Sequence of chain 1.K:
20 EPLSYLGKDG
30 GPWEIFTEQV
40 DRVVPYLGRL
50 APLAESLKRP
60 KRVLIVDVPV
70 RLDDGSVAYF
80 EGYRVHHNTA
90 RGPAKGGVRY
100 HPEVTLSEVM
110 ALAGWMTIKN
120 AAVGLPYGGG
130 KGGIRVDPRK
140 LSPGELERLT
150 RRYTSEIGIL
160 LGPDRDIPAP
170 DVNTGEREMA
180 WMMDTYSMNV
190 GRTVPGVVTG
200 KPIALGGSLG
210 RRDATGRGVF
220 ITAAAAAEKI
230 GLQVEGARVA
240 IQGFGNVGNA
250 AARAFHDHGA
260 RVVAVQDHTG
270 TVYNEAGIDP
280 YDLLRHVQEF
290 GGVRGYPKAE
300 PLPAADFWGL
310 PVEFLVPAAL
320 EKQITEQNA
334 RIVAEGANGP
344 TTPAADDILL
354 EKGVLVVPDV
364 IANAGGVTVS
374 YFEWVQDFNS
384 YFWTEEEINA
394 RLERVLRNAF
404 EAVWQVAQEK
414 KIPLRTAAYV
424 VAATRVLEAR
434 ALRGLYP

A small-molecule ligand and the protein it binds are described below.
Small molecule (SMILES): N[C@@H](CCC(=O)O)C(=O)O

Sequence of chain 1.H:
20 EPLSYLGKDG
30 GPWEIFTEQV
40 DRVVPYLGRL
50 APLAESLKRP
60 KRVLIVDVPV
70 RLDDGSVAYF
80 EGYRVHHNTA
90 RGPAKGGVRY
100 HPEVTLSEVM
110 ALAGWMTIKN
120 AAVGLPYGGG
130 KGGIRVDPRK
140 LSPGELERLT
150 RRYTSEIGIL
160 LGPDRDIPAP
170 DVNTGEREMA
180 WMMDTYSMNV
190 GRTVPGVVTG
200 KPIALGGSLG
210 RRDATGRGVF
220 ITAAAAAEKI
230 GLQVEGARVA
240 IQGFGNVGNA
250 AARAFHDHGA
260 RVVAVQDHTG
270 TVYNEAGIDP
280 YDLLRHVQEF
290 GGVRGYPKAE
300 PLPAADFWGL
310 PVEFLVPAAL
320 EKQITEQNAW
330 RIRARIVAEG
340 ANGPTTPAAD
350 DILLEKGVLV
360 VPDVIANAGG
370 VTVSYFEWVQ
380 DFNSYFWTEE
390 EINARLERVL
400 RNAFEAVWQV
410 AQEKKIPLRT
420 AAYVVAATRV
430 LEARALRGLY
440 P

Binding-site contacts:
Ligand atom OE2 contacts residue ARG436 of chain 1.L at 2.9 Å (salt-bridge).
Ligand atom O contacts residue GLY437 of chain 1.L at 3.7 Å.
Ligand atom CG contacts residue ARG433 of chain 1.L at 3.8 Å.
Ligand atom C contacts residue ARG151 of chain 1.H at 3.4 Å.
Ligand atom N contacts residue LEU438 of chain 1.L at 4.4 Å.
Ligand atom CD contacts residue ALA89 of chain 1.L at 3.6 Å (hydrophobic).
Ligand atom CA contacts residue ASP183 of chain 1.K at 3.4 Å.
Ligand atom C contacts residue MET187 of chain 1.K at 4.3 Å (hydrophobic).
Ligand atom N contacts residue TYR439 of chain 1.L at 2.8 Å (h-bond).
Ligand atom CG contacts residue GLY437 of chain 1.L at 4.4 Å.
Ligand atom OE2 contacts residue ALA89 of chain 1.L at 3.6 Å.
Ligand atom OXT contacts residue ARG151 of chain 1.H at 3.0 Å (salt-bridge).
Ligand atom C contacts residue TYR439 of chain 1.L at 3.6 Å (hydrophobic).
Ligand atom O contacts residue TYR439 of chain 1.L at 3.1 Å (h-bond).
Ligand atom CD contacts residue ARG436 of chain 1.L at 3.9 Å.
Ligand atom CB contacts residue ARG436 of chain 1.L at 3.8 Å.
Ligand atom CB contacts residue ASP183 of chain 1.K at 3.4 Å.
Ligand atom CA contacts residue GLY437 of chain 1.L at 3.5 Å.
Ligand atom OE2 contacts residue MET187 of chain 1.K at 4.4 Å.
Ligand atom OE1 contacts residue ALA89 of chain 1.L at 3.4 Å.
Ligand atom N contacts residue ASP183 of chain 1.K at 2.7 Å (salt-bridge).
Ligand atom OE2 contacts residue THR88 of chain 1.L at 4.1 Å.
Ligand atom CG contacts residue ALA89 of chain 1.L at 4.1 Å (hydrophobic).
Ligand atom CG contacts residue ARG436 of chain 1.L at 4.0 Å.
Ligand atom C contacts residue GLY437 of chain 1.L at 3.9 Å.
Ligand atom CD contacts residue THR88 of chain 1.L at 4.5 Å.
Ligand atom CB contacts residue GLY437 of chain 1.L at 3.3 Å.
Ligand atom N contacts residue GLY437 of chain 1.L at 3.1 Å (h-bond).
Ligand atom CA contacts residue TYR439 of chain 1.L at 3.6 Å (hydrophobic).
Ligand atom O contacts residue LEU438 of chain 1.L at 3.7 Å.
Ligand atom O contacts residue ARG151 of chain 1.H at 2.9 Å (salt-bridge).
Ligand atom N contacts residue MET187 of chain 1.K at 3.7 Å.
Ligand atom OE1 contacts residue THR88 of chain 1.L at 4.0 Å.
Ligand atom CB contacts residue ARG433 of chain 1.L at 4.4 Å.
Ligand atom CA contacts residue MET187 of chain 1.K at 3.8 Å (hydrophobic).

Sequence of chain 1.L:
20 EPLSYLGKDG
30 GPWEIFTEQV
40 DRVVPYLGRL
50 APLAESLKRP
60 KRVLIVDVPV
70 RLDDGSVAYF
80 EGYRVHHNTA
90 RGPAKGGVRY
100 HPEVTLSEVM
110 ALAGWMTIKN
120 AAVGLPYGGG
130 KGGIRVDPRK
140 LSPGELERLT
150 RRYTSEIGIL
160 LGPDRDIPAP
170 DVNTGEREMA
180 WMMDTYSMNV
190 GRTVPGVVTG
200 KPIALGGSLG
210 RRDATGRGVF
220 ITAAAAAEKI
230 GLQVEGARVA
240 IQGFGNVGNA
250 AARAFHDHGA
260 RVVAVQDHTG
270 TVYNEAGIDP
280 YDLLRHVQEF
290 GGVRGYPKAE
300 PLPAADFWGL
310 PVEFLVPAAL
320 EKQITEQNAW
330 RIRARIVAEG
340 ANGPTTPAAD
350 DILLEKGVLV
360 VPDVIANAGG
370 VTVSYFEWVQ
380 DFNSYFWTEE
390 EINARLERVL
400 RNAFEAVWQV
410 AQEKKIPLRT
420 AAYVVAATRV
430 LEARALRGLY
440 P